Binding-site contacts:
Ligand atom C7 contacts residue ASN1194 of chain 1.B at 3.5 Å.
Ligand atom O5 contacts residue THR1196 of chain 1.B at 3.6 Å.
Ligand atom C3 contacts residue ASN1194 of chain 1.B at 3.8 Å.
Ligand atom C7 contacts residue ALA1205 of chain 1.B at 4.0 Å (hydrophobic).
Ligand atom C1 contacts residue THR1196 of chain 1.B at 3.8 Å.
Ligand atom C6 contacts residue THR1196 of chain 1.B at 4.4 Å.
Ligand atom C1 contacts residue ASN1194 of chain 1.B at 1.4 Å.
Ligand atom N2 contacts residue ASN1194 of chain 1.B at 3.0 Å (h-bond).
Ligand atom C1 contacts residue VAL1201 of chain 1.B at 4.3 Å (hydrophobic).
Ligand atom O7 contacts residue ALA1205 of chain 1.B at 3.7 Å.
Ligand atom C2 contacts residue ASN1194 of chain 1.B at 2.5 Å.
Ligand atom O5 contacts residue VAL1201 of chain 1.B at 3.6 Å.
Ligand atom O6 contacts residue VAL1201 of chain 1.B at 3.9 Å.
Ligand atom C5 contacts residue ASN1194 of chain 1.B at 3.7 Å.
Ligand atom C4 contacts residue ASN1194 of chain 1.B at 4.2 Å.
Ligand atom O5 contacts residue ASN1194 of chain 1.B at 2.3 Å (h-bond).
Ligand atom C8 contacts residue TYR1206 of chain 1.B at 3.5 Å (hydrophobic).
Ligand atom C8 contacts residue ALA1205 of chain 1.B at 3.9 Å (hydrophobic).
Ligand atom O7 contacts residue ASN1194 of chain 1.B at 3.7 Å.
Ligand atom C5 contacts residue THR1196 of chain 1.B at 3.8 Å.

Sequence of chain 1.B:
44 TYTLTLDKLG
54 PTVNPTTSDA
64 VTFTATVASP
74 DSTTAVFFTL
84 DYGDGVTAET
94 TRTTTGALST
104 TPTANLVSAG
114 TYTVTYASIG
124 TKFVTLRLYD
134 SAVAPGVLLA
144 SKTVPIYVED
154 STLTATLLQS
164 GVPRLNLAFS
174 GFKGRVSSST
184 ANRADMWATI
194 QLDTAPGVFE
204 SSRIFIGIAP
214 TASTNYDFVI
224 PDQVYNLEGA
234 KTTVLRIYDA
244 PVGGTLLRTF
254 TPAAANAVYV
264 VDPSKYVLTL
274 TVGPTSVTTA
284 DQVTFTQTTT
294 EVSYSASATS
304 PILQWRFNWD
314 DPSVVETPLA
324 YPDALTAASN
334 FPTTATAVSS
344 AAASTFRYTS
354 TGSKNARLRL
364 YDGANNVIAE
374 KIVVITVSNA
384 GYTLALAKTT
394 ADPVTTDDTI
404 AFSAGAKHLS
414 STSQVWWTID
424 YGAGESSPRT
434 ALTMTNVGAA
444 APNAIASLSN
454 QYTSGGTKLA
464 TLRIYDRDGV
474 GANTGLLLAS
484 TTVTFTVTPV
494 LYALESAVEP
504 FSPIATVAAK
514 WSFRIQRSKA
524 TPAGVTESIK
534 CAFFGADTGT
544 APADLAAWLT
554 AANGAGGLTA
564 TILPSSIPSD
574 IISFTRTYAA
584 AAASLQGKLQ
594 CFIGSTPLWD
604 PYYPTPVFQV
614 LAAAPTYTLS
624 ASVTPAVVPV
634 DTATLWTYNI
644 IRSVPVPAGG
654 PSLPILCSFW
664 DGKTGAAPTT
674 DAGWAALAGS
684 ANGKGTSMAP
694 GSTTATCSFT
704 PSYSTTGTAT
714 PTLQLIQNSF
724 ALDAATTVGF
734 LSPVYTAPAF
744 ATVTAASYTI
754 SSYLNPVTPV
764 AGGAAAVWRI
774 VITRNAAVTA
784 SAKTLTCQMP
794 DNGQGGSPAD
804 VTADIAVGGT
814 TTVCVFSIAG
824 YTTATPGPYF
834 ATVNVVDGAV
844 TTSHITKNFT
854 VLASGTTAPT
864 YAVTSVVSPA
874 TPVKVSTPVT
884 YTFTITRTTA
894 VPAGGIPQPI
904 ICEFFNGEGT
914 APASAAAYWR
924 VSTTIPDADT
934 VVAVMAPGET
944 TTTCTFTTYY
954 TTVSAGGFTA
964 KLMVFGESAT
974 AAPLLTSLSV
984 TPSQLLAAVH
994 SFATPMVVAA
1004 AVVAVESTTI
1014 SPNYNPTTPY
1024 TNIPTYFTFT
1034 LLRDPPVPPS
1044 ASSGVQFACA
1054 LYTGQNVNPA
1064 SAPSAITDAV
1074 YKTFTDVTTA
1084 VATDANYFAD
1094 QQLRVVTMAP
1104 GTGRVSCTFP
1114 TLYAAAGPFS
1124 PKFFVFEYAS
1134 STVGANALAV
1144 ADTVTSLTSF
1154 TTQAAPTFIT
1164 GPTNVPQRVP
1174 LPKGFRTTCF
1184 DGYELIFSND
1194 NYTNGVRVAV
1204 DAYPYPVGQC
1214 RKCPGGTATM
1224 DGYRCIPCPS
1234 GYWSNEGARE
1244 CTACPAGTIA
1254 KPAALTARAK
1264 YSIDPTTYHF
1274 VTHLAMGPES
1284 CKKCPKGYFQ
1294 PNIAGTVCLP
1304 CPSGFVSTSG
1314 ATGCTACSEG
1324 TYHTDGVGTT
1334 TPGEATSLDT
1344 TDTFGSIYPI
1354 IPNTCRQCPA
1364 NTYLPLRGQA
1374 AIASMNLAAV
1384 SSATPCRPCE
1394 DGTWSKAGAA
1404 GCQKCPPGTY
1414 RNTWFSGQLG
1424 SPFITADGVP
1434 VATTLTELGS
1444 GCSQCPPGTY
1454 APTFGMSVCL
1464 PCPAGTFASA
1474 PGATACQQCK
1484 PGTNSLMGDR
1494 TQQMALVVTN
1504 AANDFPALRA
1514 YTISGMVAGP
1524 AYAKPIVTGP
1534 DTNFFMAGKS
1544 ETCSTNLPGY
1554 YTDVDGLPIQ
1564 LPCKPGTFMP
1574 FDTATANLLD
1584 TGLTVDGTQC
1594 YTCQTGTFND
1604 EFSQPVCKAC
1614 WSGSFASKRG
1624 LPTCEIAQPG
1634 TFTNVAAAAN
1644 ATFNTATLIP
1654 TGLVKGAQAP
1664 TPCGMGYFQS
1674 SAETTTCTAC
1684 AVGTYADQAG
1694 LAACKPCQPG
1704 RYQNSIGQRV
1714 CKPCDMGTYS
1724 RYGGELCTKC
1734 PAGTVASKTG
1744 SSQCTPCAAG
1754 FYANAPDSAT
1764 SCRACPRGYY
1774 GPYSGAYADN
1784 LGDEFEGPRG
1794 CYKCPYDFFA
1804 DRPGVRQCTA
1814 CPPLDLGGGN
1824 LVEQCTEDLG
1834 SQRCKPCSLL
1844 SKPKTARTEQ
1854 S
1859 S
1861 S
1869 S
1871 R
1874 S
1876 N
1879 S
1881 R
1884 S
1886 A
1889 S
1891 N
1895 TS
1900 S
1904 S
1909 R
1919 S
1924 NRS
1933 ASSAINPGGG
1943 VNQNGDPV

This small molecule binds to this protein.
Small molecule (SMILES): CC(=O)N[C@@H]1[C@@H](O)[C@H](O)[C@@H](CO)O[C@H]1O